Sequence of chain 1.A:
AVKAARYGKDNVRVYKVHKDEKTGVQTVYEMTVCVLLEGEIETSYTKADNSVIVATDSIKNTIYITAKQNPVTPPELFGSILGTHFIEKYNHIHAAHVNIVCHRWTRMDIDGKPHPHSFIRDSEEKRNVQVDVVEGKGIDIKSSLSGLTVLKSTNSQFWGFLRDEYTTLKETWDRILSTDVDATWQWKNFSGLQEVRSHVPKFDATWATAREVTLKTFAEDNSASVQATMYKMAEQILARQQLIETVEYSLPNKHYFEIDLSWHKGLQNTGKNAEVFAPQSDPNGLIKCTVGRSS

Sequence of chain 1.B:
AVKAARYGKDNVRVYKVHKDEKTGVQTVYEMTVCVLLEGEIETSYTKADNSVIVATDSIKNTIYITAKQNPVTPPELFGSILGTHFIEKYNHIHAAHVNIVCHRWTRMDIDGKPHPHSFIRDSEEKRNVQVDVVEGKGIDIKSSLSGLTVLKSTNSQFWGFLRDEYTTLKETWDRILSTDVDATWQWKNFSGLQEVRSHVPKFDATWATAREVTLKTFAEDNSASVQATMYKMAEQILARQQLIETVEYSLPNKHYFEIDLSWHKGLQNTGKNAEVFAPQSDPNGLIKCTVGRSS

Binding-site contacts:
Ligand atom N1 contacts residue VAL227 of chain 1.A at 4.5 Å.
Ligand atom C6 contacts residue THR57 of chain 1.B at 4.0 Å.
Ligand atom O4 contacts residue ILE54 of chain 1.B at 3.8 Å.
Ligand atom O4 contacts residue ALA56 of chain 1.B at 4.1 Å.
Ligand atom C4 contacts residue PHE159 of chain 1.A at 3.5 Å (hydrophobic).
Ligand atom C2 contacts residue ARG176 of chain 1.A at 4.1 Å.
Ligand atom C2 contacts residue ASN254 of chain 1.A at 4.3 Å.
Ligand atom C4 contacts residue THR57 of chain 1.B at 4.1 Å.
Ligand atom N3 contacts residue PHE159 of chain 1.A at 3.6 Å.
Ligand atom O2 contacts residue GLN228 of chain 1.A at 3.9 Å.
Ligand atom N1 contacts residue ASN254 of chain 1.A at 3.9 Å.
Ligand atom O4 contacts residue THR57 of chain 1.B at 3.7 Å.
Ligand atom O2 contacts residue ASN254 of chain 1.A at 4.5 Å.
Ligand atom O2 contacts residue VAL227 of chain 1.A at 2.8 Å.
Ligand atom C5 contacts residue THR57 of chain 1.B at 3.5 Å.
Ligand atom C2 contacts residue VAL227 of chain 1.A at 3.9 Å (hydrophobic).
Ligand atom O2 contacts residue ILE288 of chain 1.A at 4.3 Å.
Ligand atom O4 contacts residue PHE159 of chain 1.A at 3.5 Å.
Ligand atom C6 contacts residue ASN254 of chain 1.A at 4.4 Å.
Ligand atom C2 contacts residue PHE159 of chain 1.A at 4.0 Å (hydrophobic).
Ligand atom N3 contacts residue GLN228 of chain 1.A at 4.0 Å.
Ligand atom O4 contacts residue TYR8 of chain 1.B at 4.1 Å.
Ligand atom O2 contacts residue ARG176 of chain 1.A at 4.0 Å.
Ligand atom N1 contacts residue ARG176 of chain 1.A at 3.5 Å (salt-bridge).
Ligand atom N1 contacts residue PHE159 of chain 1.A at 4.2 Å.
Ligand atom C6 contacts residue ARG176 of chain 1.A at 3.8 Å.
Ligand atom O4 contacts residue VAL55 of chain 1.B at 4.5 Å.
Ligand atom C6 contacts residue PHE159 of chain 1.A at 4.1 Å (hydrophobic).
Ligand atom C5 contacts residue PHE159 of chain 1.A at 3.6 Å (hydrophobic).

A small-molecule ligand and the protein it binds are described below.
Small molecule (SMILES): O=c1cc[nH]c(=O)[nH]1